This small molecule binds to this protein.
Small molecule (SMILES): CCc1cc(Cc2ccc(CC(N)=O)cc2)nc(-c2cccc(Cl)c2)n1

Binding-site contacts:
Ligand atom C6 contacts residue HIS84 of chain 1.C at 3.9 Å.
Ligand atom C13 contacts residue PHE296 of chain 1.C at 3.9 Å (hydrophobic).
Ligand atom C18 contacts residue PHE357 of chain 1.C at 3.8 Å (hydrophobic).
Ligand atom C18 contacts residue PHE296 of chain 1.C at 3.3 Å (hydrophobic).
Ligand atom N contacts residue PHE296 of chain 1.C at 3.6 Å.
Ligand atom N contacts residue ILE260 of chain 1.C at 3.5 Å.
Ligand atom C17 contacts residue PHE357 of chain 1.C at 3.5 Å (hydrophobic).
Ligand atom C16 contacts residue MET281 of chain 1.C at 3.8 Å (hydrophobic).
Ligand atom C19 contacts residue PHE296 of chain 1.C at 3.9 Å (hydrophobic).
Ligand atom C contacts residue TYR253 of chain 1.C at 3.7 Å (hydrophobic).
Ligand atom C20 contacts residue PHE296 of chain 1.C at 3.8 Å (hydrophobic).
Ligand atom N contacts residue GLN293 of chain 1.C at 3.3 Å (h-bond).
Ligand atom N4 contacts residue SER132 of chain 1.C at 3.8 Å.
Ligand atom C contacts residue THR257 of chain 1.C at 3.7 Å.
Ligand atom CL contacts residue PHE357 of chain 1.C at 3.5 Å.
Ligand atom C15 contacts residue GLN293 of chain 1.C at 3.9 Å.
Ligand atom C19 contacts residue LEU243 of chain 1.C at 3.8 Å (hydrophobic).
Ligand atom CL contacts residue PHE296 of chain 1.C at 3.6 Å.
Ligand atom C16 contacts residue SER292 of chain 1.C at 3.8 Å.
Ligand atom C4 contacts residue PHE296 of chain 1.C at 3.5 Å (hydrophobic).
Ligand atom C13 contacts residue GLN293 of chain 1.C at 3.8 Å.
Ligand atom C17 contacts residue PHE296 of chain 1.C at 3.6 Å (hydrophobic).
Ligand atom C contacts residue GLN293 of chain 1.C at 3.6 Å.
Ligand atom C9 contacts residue THR361 of chain 1.C at 3.7 Å.
Ligand atom C1 contacts residue ASN245 of chain 1.C at 3.5 Å.
Ligand atom C1 contacts residue ILE260 of chain 1.C at 3.6 Å (hydrophobic).
Ligand atom C contacts residue ASN245 of chain 1.C at 3.8 Å.
Ligand atom C10 contacts residue PHE362 of chain 1.C at 3.9 Å (hydrophobic).
Ligand atom C2 contacts residue ILE260 of chain 1.C at 3.6 Å (hydrophobic).
Ligand atom C7 contacts residue HIS84 of chain 1.C at 3.6 Å.
Ligand atom C6 contacts residue MET197 of chain 1.C at 3.8 Å (hydrophobic).
Ligand atom C3 contacts residue PHE296 of chain 1.C at 3.6 Å (hydrophobic).
Ligand atom C15 contacts residue MET281 of chain 1.C at 3.9 Å (hydrophobic).
Ligand atom C14 contacts residue GLN293 of chain 1.C at 3.3 Å.
Ligand atom C1 contacts residue TRP256 of chain 1.C at 3.9 Å (hydrophobic).
Ligand atom N4 contacts residue PHE264 of chain 1.C at 3.5 Å.
Ligand atom CL contacts residue ILE358 of chain 1.C at 3.7 Å.
Ligand atom C2 contacts residue PHE296 of chain 1.C at 3.7 Å (hydrophobic).
Ligand atom O contacts residue HIS84 of chain 1.C at 3.6 Å.
Ligand atom N1 contacts residue PHE296 of chain 1.C at 3.5 Å.

Sequence of chain 1.C:
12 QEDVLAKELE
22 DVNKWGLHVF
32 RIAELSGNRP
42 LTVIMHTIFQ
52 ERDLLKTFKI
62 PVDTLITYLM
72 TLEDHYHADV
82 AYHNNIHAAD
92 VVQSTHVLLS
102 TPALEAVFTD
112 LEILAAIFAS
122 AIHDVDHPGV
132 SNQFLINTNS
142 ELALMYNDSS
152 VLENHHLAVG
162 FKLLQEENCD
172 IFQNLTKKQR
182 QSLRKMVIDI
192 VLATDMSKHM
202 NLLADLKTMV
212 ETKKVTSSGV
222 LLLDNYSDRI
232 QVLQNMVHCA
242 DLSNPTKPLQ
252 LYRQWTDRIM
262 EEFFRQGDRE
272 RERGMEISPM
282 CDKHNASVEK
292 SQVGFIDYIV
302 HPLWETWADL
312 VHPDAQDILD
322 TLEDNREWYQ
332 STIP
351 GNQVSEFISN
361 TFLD